The small molecule below binds the protein below.
Small molecule (SMILES): OCCc1ccc(O)c(O)c1

Sequence of chain 1.B:
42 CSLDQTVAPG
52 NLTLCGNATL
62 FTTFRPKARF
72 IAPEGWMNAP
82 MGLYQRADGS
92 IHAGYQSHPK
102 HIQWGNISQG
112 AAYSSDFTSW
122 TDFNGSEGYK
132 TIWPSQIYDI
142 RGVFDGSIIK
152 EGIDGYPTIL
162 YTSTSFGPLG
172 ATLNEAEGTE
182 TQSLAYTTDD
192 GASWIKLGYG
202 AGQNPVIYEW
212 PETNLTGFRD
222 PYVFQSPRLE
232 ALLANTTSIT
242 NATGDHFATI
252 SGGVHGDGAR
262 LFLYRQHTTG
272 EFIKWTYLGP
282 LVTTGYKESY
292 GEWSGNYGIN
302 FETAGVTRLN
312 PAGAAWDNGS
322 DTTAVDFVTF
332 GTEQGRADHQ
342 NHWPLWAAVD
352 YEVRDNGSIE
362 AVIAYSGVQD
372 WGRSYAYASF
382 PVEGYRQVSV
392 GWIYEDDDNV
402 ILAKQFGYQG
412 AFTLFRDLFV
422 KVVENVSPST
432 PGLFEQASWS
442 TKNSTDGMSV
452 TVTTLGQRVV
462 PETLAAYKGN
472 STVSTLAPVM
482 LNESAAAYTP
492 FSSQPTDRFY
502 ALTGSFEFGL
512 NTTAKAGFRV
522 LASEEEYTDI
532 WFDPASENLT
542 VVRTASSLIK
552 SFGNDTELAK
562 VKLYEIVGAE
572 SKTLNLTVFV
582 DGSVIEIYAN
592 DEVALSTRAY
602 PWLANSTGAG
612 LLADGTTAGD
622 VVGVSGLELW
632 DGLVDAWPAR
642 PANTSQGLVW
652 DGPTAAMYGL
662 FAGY

Binding-site contacts:
Ligand atom CAF contacts residue ASP155 of chain 1.B at 3.7 Å.
Ligand atom CAE contacts residue GLY156 of chain 1.B at 3.7 Å.
Ligand atom CAJ contacts residue GLY156 of chain 1.B at 4.0 Å.
Ligand atom CAI contacts residue GLU152 of chain 1.B at 4.0 Å.
Ligand atom OAB contacts residue GLU152 of chain 1.B at 3.6 Å.
Ligand atom OAA contacts residue ASP155 of chain 1.B at 3.5 Å (salt-bridge).
Ligand atom OAB contacts residue GLY156 of chain 1.B at 4.2 Å.
Ligand atom CAD contacts residue GLU152 of chain 1.B at 3.5 Å.
Ligand atom CAK contacts residue GLY156 of chain 1.B at 3.7 Å.
Ligand atom CAI contacts residue GLY156 of chain 1.B at 3.7 Å.
Ligand atom CAJ contacts residue ASP155 of chain 1.B at 4.1 Å.
Ligand atom CAH contacts residue ASP155 of chain 1.B at 3.9 Å.
Ligand atom CAG contacts residue ASP155 of chain 1.B at 3.7 Å.
Ligand atom CAE contacts residue ASP155 of chain 1.B at 4.2 Å.
Ligand atom CAK contacts residue ASP155 of chain 1.B at 3.7 Å.
Ligand atom CAD contacts residue GLY156 of chain 1.B at 3.6 Å.
Ligand atom CAH contacts residue GLY156 of chain 1.B at 4.1 Å.
Ligand atom CAF contacts residue GLY156 of chain 1.B at 4.1 Å.